This small molecule binds to this protein.
Small molecule (SMILES): Nc1ccn([C@@H]2O[C@H](CO[P](=O)(O)O[C@H]3[C@@H](O)[C@H](n4ccc(N)nc4=O)O[C@@H]3CO[P](=O)(O)O[C@H]3[C@@H](O)[C@H](n4ccc(N)nc4=O)O[C@@H]3CO)[C@@H](O)[C@H]2O)c(=O)n1

Sequence of chain 41.C:
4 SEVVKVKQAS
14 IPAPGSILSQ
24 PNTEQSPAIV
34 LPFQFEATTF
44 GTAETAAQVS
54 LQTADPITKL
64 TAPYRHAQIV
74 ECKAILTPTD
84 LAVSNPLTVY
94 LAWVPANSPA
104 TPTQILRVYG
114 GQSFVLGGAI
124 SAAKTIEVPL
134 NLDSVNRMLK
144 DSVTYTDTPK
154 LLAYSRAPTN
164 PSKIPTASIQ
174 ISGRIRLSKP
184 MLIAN

Binding-site contacts:
Ligand atom O5' contacts residue LYS8 of chain 41.C at 4.5 Å.
Ligand atom P contacts residue LYS10 of chain 41.C at 4.0 Å.
Ligand atom C4' contacts residue GLU74 of chain 41.C at 3.9 Å.
Ligand atom O2' contacts residue GLU74 of chain 41.C at 3.2 Å.
Ligand atom OP2 contacts residue LYS8 of chain 41.C at 2.9 Å (salt-bridge).
Ligand atom OP1 contacts residue ASN134 of chain 41.C at 4.2 Å.
Ligand atom O4' contacts residue GLU74 of chain 41.C at 3.7 Å.
Ligand atom P contacts residue LYS8 of chain 41.C at 3.0 Å.
Ligand atom O3' contacts residue LYS8 of chain 41.C at 3.8 Å.
Ligand atom C2' contacts residue ASN134 of chain 41.C at 4.3 Å.
Ligand atom O3' contacts residue ASN134 of chain 41.C at 4.2 Å.
Ligand atom C2' contacts residue GLU74 of chain 41.C at 4.1 Å.
Ligand atom OP1 contacts residue LYS8 of chain 41.C at 2.6 Å (salt-bridge).
Ligand atom OP1 contacts residue LYS10 of chain 41.C at 4.3 Å.
Ligand atom OP1 contacts residue PRO132 of chain 41.C at 3.6 Å.
Ligand atom OP2 contacts residue LYS10 of chain 41.C at 2.9 Å.
Ligand atom O2' contacts residue ASN134 of chain 41.C at 3.2 Å (h-bond).
Ligand atom C1' contacts residue GLU74 of chain 41.C at 3.8 Å.
Ligand atom O2' contacts residue LEU135 of chain 41.C at 4.3 Å.